Binding-site contacts:
Ligand atom CG2 contacts residue PHE76 of chain 6.B at 3.8 Å (hydrophobic).

Sequence of chain 6.B:
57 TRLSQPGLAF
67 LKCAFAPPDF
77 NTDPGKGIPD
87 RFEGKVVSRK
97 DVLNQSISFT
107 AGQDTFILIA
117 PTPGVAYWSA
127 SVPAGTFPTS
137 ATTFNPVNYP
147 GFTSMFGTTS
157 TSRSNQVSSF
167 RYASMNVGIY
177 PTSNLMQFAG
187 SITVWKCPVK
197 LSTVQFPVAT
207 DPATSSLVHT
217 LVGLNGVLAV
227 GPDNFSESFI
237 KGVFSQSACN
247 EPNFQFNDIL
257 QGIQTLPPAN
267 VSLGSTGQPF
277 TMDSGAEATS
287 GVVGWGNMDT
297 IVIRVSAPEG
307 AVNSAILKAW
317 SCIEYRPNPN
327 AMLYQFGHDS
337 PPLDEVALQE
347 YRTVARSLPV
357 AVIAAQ

This protein binds this small molecule.
Small molecule (SMILES): CC(C)[C@H](NC(=O)[C@H](CCCN=C(N)N)NC(=O)[C@@H](N)CCC(=O)O)C(=O)N[C@H](C=O)CCCCN